Sequence of chain 1.B:
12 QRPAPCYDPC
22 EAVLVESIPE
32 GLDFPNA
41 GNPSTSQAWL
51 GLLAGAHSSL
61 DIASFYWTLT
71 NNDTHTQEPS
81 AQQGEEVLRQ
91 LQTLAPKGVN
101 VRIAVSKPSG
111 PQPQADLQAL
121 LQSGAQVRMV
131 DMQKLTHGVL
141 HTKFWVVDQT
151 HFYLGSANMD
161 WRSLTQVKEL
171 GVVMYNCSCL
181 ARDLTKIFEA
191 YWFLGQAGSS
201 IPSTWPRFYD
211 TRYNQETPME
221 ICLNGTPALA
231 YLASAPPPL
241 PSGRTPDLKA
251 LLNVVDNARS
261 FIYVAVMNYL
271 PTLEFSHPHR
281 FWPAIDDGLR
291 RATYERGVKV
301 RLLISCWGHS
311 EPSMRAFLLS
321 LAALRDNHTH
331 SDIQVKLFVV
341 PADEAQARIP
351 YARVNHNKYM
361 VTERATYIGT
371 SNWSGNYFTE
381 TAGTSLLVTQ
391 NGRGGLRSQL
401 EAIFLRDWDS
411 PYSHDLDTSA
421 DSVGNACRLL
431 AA

Binding-site contacts:
Ligand atom C1 contacts residue GLN47 of chain 1.B at 4.0 Å.
Ligand atom C7 contacts residue VAL24 of chain 1.B at 3.8 Å (hydrophobic).
Ligand atom C3 contacts residue ALA23 of chain 1.B at 3.6 Å (hydrophobic).
Ligand atom C2 contacts residue ASN224 of chain 1.B at 2.4 Å.
Ligand atom C8 contacts residue GLY395 of chain 1.B at 3.4 Å.
Ligand atom N2 contacts residue ASN224 of chain 1.B at 2.9 Å (h-bond).
Ligand atom O5 contacts residue GLN47 of chain 1.B at 3.5 Å (h-bond).
Ligand atom C5 contacts residue ASN224 of chain 1.B at 3.7 Å.
Ligand atom C8 contacts residue LEU396 of chain 1.B at 3.6 Å (hydrophobic).
Ligand atom O7 contacts residue VAL24 of chain 1.B at 3.5 Å.
Ligand atom O2 contacts residue GLN47 of chain 1.B at 4.0 Å.
Ligand atom O4 contacts residue VAL24 of chain 1.B at 3.2 Å.
Ligand atom C1 contacts residue ASN224 of chain 1.B at 1.4 Å.
Ligand atom N2 contacts residue ALA23 of chain 1.B at 3.9 Å.
Ligand atom C7 contacts residue ASN224 of chain 1.B at 3.3 Å.
Ligand atom C5 contacts residue ALA23 of chain 1.B at 4.0 Å (hydrophobic).
Ligand atom C5 contacts residue VAL24 of chain 1.B at 3.6 Å (hydrophobic).
Ligand atom N2 contacts residue GLN399 of chain 1.B at 3.5 Å (h-bond).
Ligand atom C1 contacts residue ALA23 of chain 1.B at 3.5 Å (hydrophobic).
Ligand atom C8 contacts residue TYR175 of chain 1.B at 4.1 Å (hydrophobic).
Ligand atom C8 contacts residue GLN399 of chain 1.B at 3.2 Å.
Ligand atom O5 contacts residue GLY41 of chain 1.B at 3.7 Å.
Ligand atom C8 contacts residue NAG1 of chain 1.F at 3.9 Å.
Ligand atom O7 contacts residue PRO43 of chain 1.B at 3.6 Å.
Ligand atom O3 contacts residue PRO43 of chain 1.B at 3.8 Å.
Ligand atom O3 contacts residue GLN399 of chain 1.B at 3.5 Å (h-bond).
Ligand atom C6 contacts residue PRO43 of chain 1.B at 4.0 Å (hydrophobic).
Ligand atom C3 contacts residue ASN224 of chain 1.B at 3.8 Å.
Ligand atom C4 contacts residue VAL24 of chain 1.B at 3.9 Å (hydrophobic).
Ligand atom C5 contacts residue GLU22 of chain 1.B at 4.0 Å.
Ligand atom O5 contacts residue GLU22 of chain 1.B at 2.9 Å (salt-bridge).
Ligand atom C5 contacts residue GLY41 of chain 1.B at 3.6 Å.
Ligand atom C6 contacts residue GLN47 of chain 1.B at 3.9 Å.
Ligand atom O5 contacts residue ASN224 of chain 1.B at 2.4 Å (h-bond).
Ligand atom C6 contacts residue VAL24 of chain 1.B at 4.1 Å (hydrophobic).
Ligand atom C1 contacts residue GLU22 of chain 1.B at 3.5 Å.
Ligand atom O7 contacts residue ASN224 of chain 1.B at 3.3 Å (h-bond).
Ligand atom C7 contacts residue GLN399 of chain 1.B at 3.4 Å.
Ligand atom C6 contacts residue GLU22 of chain 1.B at 4.1 Å.
Ligand atom C2 contacts residue ALA23 of chain 1.B at 3.9 Å (hydrophobic).

This small molecule binds to this protein.
Small molecule (SMILES): CC(=O)N[C@H]1[C@H](O[C@H]2[C@H](O)[C@@H](NC(C)=O)CO[C@@H]2CO)O[C@H](CO)[C@@H](O[C@H]2O[C@H](CO[C@H]3O[C@H](CO[C@H]4O[C@H](CO)[C@@H](O)[C@H](O)[C@@H]4O)[C@@H](O)[C@H](O)[C@@H]3O)[C@@H](O)[C@H](O[C@H]3O[C@H](CO)[C@@H](O)[C@H](O)[C@@H]3O)[C@@H]2O)[C@@H]1O